Binding-site contacts:
Ligand atom C5 contacts residue MET49 of chain 1.A at 3.7 Å (hydrophobic).
Ligand atom N23 contacts residue TYR119 of chain 1.A at 3.7 Å.
Ligand atom C21 contacts residue TYR119 of chain 1.A at 3.8 Å (hydrophobic).
Ligand atom C4 contacts residue MET49 of chain 1.A at 3.8 Å (hydrophobic).
Ligand atom C3 contacts residue PRO123 of chain 1.A at 3.7 Å (hydrophobic).
Ligand atom N25 contacts residue VAL57 of chain 1.A at 3.8 Å.
Ligand atom C26 contacts residue LEU175 of chain 1.A at 3.8 Å (hydrophobic).
Ligand atom N22 contacts residue TYR119 of chain 1.A at 3.2 Å.
Ligand atom C8 contacts residue GLY125 of chain 1.A at 3.7 Å.
Ligand atom C12 contacts residue GLY50 of chain 1.A at 3.7 Å.
Ligand atom C21 contacts residue VAL120 of chain 1.A at 3.3 Å (hydrophobic).
Ligand atom C15 contacts residue LEU175 of chain 1.A at 3.7 Å (hydrophobic).
Ligand atom C3 contacts residue TYR121 of chain 1.A at 3.8 Å (hydrophobic).
Ligand atom C1 contacts residue PRO123 of chain 1.A at 3.5 Å (hydrophobic).
Ligand atom C21 contacts residue MET122 of chain 1.A at 3.7 Å (hydrophobic).
Ligand atom O19 contacts residue MET122 of chain 1.A at 3.0 Å (h-bond).
Ligand atom O19 contacts residue ALA68 of chain 1.A at 3.5 Å.
Ligand atom C20 contacts residue LEU175 of chain 1.A at 3.5 Å (hydrophobic).
Ligand atom C9 contacts residue GLY125 of chain 1.A at 3.5 Å.
Ligand atom O19 contacts residue MET49 of chain 1.A at 3.8 Å.
Ligand atom C28 contacts residue LEU175 of chain 1.A at 3.7 Å (hydrophobic).
Ligand atom C5 contacts residue MET122 of chain 1.A at 3.1 Å (hydrophobic).
Ligand atom C20 contacts residue ALA68 of chain 1.A at 3.5 Å (hydrophobic).
Ligand atom C21 contacts residue LEU175 of chain 1.A at 3.8 Å (hydrophobic).
Ligand atom C15 contacts residue ALA172 of chain 1.A at 3.8 Å (hydrophobic).
Ligand atom C26 contacts residue VAL57 of chain 1.A at 3.8 Å (hydrophobic).
Ligand atom C4 contacts residue GLY125 of chain 1.A at 3.6 Å.
Ligand atom O30 contacts residue ILE42 of chain 1.A at 3.7 Å.
Ligand atom C3 contacts residue MET122 of chain 1.A at 3.6 Å (hydrophobic).
Ligand atom C28 contacts residue TYR119 of chain 1.A at 3.6 Å (hydrophobic).
Ligand atom C24 contacts residue LEU175 of chain 1.A at 3.1 Å (hydrophobic).
Ligand atom N25 contacts residue LEU175 of chain 1.A at 3.5 Å.
Ligand atom C8 contacts residue MET49 of chain 1.A at 3.6 Å (hydrophobic).
Ligand atom C21 contacts residue ALA68 of chain 1.A at 3.6 Å (hydrophobic).
Ligand atom N22 contacts residue VAL120 of chain 1.A at 3.8 Å.
Ligand atom C18 contacts residue ALA68 of chain 1.A at 3.6 Å (hydrophobic).
Ligand atom C4 contacts residue MET122 of chain 1.A at 3.5 Å (hydrophobic).
Ligand atom C13 contacts residue VAL57 of chain 1.A at 3.7 Å (hydrophobic).
Ligand atom N23 contacts residue LEU175 of chain 1.A at 3.3 Å.
Ligand atom N22 contacts residue LEU175 of chain 1.A at 3.7 Å.

Sequence of chain 1.A:
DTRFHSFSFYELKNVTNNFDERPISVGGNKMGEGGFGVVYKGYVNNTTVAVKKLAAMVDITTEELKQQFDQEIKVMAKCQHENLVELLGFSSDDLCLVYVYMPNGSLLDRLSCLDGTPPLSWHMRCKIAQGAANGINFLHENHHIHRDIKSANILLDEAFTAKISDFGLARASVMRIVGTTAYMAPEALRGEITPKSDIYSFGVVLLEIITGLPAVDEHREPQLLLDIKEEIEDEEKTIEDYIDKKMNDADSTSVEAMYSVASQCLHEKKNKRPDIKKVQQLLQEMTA

A small-molecule ligand and the protein it binds are described below.
Small molecule (SMILES): C[C@]1(CO)Cc2cc(NC(=O)c3cnn4cccnc34)c(N3CCOCC3)cc2O1